The small molecule below binds the protein below.
Small molecule (SMILES): CC(=O)N[C@H]1[C@H](O[C@H]2[C@H](O)[C@@H](NC(C)=O)CO[C@@H]2CO)O[C@H](CO)[C@@H](O)[C@@H]1O

Binding-site contacts:
Ligand atom C8 contacts residue TYR93 of chain 12.E at 4.4 Å (hydrophobic).
Ligand atom O7 contacts residue TRP154 of chain 12.E at 4.4 Å.
Ligand atom N2 contacts residue ASN182 of chain 12.E at 2.9 Å (h-bond).
Ligand atom C3 contacts residue VAL94 of chain 12.E at 4.4 Å (hydrophobic).
Ligand atom O7 contacts residue VAL94 of chain 12.E at 3.5 Å.
Ligand atom C8 contacts residue ASN182 of chain 12.E at 4.3 Å.
Ligand atom O3 contacts residue VAL94 of chain 12.E at 4.5 Å.
Ligand atom C4 contacts residue ASN182 of chain 12.E at 4.3 Å.
Ligand atom O7 contacts residue LEU70 of chain 12.E at 3.7 Å.
Ligand atom C1 contacts residue ASN182 of chain 12.E at 1.4 Å.
Ligand atom C3 contacts residue TYR93 of chain 12.E at 3.8 Å (hydrophobic).
Ligand atom O5 contacts residue ASN182 of chain 12.E at 2.4 Å (h-bond).
Ligand atom C1 contacts residue TYR93 of chain 12.E at 3.8 Å (hydrophobic).
Ligand atom C8 contacts residue TRP154 of chain 12.E at 3.6 Å (hydrophobic).
Ligand atom C2 contacts residue TYR93 of chain 12.E at 3.8 Å (hydrophobic).
Ligand atom O7 contacts residue ASN182 of chain 12.E at 2.9 Å (h-bond).
Ligand atom C7 contacts residue TRP154 of chain 12.E at 4.5 Å (hydrophobic).
Ligand atom C2 contacts residue ASN182 of chain 12.E at 2.5 Å.
Ligand atom C8 contacts residue ASP150 of chain 12.E at 4.3 Å.
Ligand atom C5 contacts residue ASN182 of chain 12.E at 3.6 Å.
Ligand atom C7 contacts residue ASN182 of chain 12.E at 3.1 Å.
Ligand atom C7 contacts residue TYR93 of chain 12.E at 4.3 Å (hydrophobic).
Ligand atom C2 contacts residue VAL94 of chain 12.E at 4.3 Å (hydrophobic).
Ligand atom O4 contacts residue VAL94 of chain 12.E at 3.7 Å.
Ligand atom C3 contacts residue ASN182 of chain 12.E at 3.8 Å.
Ligand atom N2 contacts residue TYR93 of chain 12.E at 3.3 Å (h-bond).

Sequence of chain 12.E:
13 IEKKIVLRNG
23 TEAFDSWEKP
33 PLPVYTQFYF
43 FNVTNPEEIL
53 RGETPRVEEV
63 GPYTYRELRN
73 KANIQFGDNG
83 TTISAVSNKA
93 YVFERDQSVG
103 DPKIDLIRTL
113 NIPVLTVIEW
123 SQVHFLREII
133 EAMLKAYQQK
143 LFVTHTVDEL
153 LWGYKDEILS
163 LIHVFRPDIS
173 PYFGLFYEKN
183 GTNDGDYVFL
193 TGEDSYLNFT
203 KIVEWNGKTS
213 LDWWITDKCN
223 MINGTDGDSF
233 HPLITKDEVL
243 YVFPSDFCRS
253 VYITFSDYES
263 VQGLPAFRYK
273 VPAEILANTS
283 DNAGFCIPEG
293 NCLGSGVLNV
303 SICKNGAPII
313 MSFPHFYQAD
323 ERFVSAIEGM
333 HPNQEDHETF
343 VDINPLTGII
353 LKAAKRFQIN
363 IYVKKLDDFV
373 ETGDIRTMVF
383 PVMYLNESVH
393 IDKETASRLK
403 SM